The protein below binds the small molecule below.
Small molecule (SMILES): Nc1ccn([C@@H]2O[C@H](CO[P](=O)(O)O[C@H]3[C@@H](O)[C@H](n4ccc(=O)[nH]c4=O)O[C@@H]3CO[P](=O)(O)O[C@H]3[C@@H](O)[C@H](n4ccc(N)nc4=O)O[C@@H]3CO[P](=O)(O)O[C@H]3[C@@H](O)[C@H](n4ccc(=O)[nH]c4=O)O[C@@H]3CO[P](=O)(O)O[C@H]3[C@@H](O)[C@H](n4cnc5c(=O)nc(N)[nH]c54)O[C@@H]3CO[P](=O)(O)O[C@H]3[C@@H](O)[C@H](n4cnc5c(N)ncnc54)O[C@@H]3CO)[C@@H](O)[C@H]2O)c(=O)n1

Sequence of chain 21.C:
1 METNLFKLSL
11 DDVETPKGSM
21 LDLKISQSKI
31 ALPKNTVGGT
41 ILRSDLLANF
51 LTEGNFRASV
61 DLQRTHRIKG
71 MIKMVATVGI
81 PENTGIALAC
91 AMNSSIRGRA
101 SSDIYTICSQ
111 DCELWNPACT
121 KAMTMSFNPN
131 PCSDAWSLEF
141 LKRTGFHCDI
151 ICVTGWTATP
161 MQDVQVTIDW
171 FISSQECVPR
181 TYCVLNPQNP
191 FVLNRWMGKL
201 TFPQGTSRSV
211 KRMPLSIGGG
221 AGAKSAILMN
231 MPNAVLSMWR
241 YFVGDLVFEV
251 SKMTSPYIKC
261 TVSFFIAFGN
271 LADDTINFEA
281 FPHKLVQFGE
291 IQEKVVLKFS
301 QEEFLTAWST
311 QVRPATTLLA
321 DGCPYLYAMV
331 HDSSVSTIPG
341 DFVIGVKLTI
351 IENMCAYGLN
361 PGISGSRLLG

Binding-site contacts:
Ligand atom C1' contacts residue ARG180 of chain 21.C at 3.7 Å.
Ligand atom N3 contacts residue ARG180 of chain 21.C at 4.0 Å.
Ligand atom O3' contacts residue THR124 of chain 21.C at 4.2 Å.
Ligand atom OP1 contacts residue LYS73 of chain 21.C at 4.1 Å.
Ligand atom OP1 contacts residue THR124 of chain 21.C at 4.0 Å.
Ligand atom C1' contacts residue PRO190 of chain 21.C at 3.9 Å (hydrophobic).
Ligand atom O2' contacts residue ARG180 of chain 21.C at 3.9 Å.
Ligand atom OP1 contacts residue SER126 of chain 21.C at 2.8 Å (h-bond).
Ligand atom C4 contacts residue VAL192 of chain 21.C at 3.9 Å (hydrophobic).
Ligand atom C8 contacts residue PRO190 of chain 21.C at 4.2 Å (hydrophobic).
Ligand atom C5' contacts residue THR124 of chain 21.C at 3.5 Å.
Ligand atom P contacts residue SER126 of chain 21.C at 3.7 Å.
Ligand atom O2' contacts residue THR124 of chain 21.C at 4.1 Å.
Ligand atom C4' contacts residue PRO190 of chain 21.C at 4.3 Å (hydrophobic).
Ligand atom O2' contacts residue SER126 of chain 21.C at 3.6 Å (h-bond).
Ligand atom O2 contacts residue GLU113 of chain 21.C at 4.2 Å.
Ligand atom N1 contacts residue VAL192 of chain 21.C at 4.0 Å.
Ligand atom O4' contacts residue THR124 of chain 21.C at 4.3 Å.
Ligand atom N7 contacts residue ILE350 of chain 21.C at 3.8 Å.
Ligand atom C6 contacts residue ILE350 of chain 21.C at 3.8 Å (hydrophobic).
Ligand atom OP1 contacts residue THR124 of chain 21.C at 3.8 Å.
Ligand atom N9 contacts residue PRO190 of chain 21.C at 4.1 Å.
Ligand atom O3' contacts residue SER126 of chain 21.C at 3.3 Å.
Ligand atom O3' contacts residue MET125 of chain 21.C at 4.3 Å.
Ligand atom O4' contacts residue ARG180 of chain 21.C at 4.0 Å.
Ligand atom C8 contacts residue ILE350 of chain 21.C at 4.1 Å (hydrophobic).
Ligand atom C5 contacts residue ILE350 of chain 21.C at 3.6 Å (hydrophobic).
Ligand atom O4' contacts residue SER126 of chain 21.C at 4.3 Å.
Ligand atom C2 contacts residue ARG180 of chain 21.C at 3.6 Å.
Ligand atom N6 contacts residue THR349 of chain 21.C at 3.9 Å.
Ligand atom C5' contacts residue SER126 of chain 21.C at 3.9 Å.
Ligand atom N6 contacts residue ILE350 of chain 21.C at 4.0 Å.
Ligand atom C2 contacts residue VAL192 of chain 21.C at 3.7 Å (hydrophobic).
Ligand atom C3' contacts residue SER126 of chain 21.C at 4.3 Å.
Ligand atom C4 contacts residue ILE350 of chain 21.C at 4.2 Å (hydrophobic).
Ligand atom C4' contacts residue SER126 of chain 21.C at 3.4 Å.
Ligand atom N3 contacts residue VAL192 of chain 21.C at 3.4 Å.
Ligand atom O2' contacts residue MET125 of chain 21.C at 3.6 Å.
Ligand atom O4' contacts residue PRO190 of chain 21.C at 3.2 Å.
Ligand atom C4' contacts residue THR124 of chain 21.C at 3.6 Å.